A protein and the small-molecule ligand that binds it are described below.
Small molecule (SMILES): CC(=O)N[C@@H]1[C@@H](O)[C@H](O)[C@@H](CO)O[C@H]1O

Sequence of chain 1.B:
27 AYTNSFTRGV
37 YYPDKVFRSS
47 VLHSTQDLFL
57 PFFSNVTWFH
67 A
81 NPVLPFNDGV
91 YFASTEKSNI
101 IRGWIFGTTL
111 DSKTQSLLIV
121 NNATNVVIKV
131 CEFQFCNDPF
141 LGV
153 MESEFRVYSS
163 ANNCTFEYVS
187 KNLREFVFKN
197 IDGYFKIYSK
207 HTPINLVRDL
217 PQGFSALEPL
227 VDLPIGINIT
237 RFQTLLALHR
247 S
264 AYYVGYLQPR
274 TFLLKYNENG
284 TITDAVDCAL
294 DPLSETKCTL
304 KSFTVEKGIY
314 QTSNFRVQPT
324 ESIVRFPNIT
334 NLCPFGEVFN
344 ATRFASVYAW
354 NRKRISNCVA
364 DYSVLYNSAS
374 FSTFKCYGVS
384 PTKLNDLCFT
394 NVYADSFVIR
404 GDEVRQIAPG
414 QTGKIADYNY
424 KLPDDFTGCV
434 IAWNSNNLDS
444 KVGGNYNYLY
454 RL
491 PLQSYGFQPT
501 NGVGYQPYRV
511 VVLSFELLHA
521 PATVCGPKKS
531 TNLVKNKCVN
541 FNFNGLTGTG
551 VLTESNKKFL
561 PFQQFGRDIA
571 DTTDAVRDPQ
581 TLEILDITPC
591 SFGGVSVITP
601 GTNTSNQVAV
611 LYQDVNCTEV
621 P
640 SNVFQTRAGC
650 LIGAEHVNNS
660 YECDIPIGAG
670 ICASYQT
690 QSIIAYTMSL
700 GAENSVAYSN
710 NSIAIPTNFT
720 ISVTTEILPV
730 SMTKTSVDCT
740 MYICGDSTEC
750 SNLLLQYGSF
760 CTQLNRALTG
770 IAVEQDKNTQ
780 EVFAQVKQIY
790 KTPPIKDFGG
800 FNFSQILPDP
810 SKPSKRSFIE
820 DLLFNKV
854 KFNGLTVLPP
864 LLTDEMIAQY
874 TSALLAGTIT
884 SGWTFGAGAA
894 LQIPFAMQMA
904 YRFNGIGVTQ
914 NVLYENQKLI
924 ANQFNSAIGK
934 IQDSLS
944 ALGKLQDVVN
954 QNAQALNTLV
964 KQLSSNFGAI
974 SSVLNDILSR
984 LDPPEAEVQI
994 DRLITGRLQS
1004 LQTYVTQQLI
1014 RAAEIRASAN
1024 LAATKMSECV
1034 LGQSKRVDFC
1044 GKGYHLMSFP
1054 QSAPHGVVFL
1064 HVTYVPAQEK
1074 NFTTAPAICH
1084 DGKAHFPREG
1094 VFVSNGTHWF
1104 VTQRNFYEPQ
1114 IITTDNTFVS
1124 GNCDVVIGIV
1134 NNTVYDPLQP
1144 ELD

Binding-site contacts:
Ligand atom C7 contacts residue ASN616 of chain 1.B at 3.9 Å.
Ligand atom C3 contacts residue ASN616 of chain 1.B at 3.8 Å.
Ligand atom N2 contacts residue ASN616 of chain 1.B at 2.9 Å (h-bond).
Ligand atom C4 contacts residue ASN616 of chain 1.B at 4.2 Å.
Ligand atom C2 contacts residue ASN616 of chain 1.B at 2.5 Å.
Ligand atom N2 contacts residue GLN644 of chain 1.B at 4.4 Å.
Ligand atom O5 contacts residue ASN616 of chain 1.B at 2.4 Å (h-bond).
Ligand atom C8 contacts residue ASN616 of chain 1.B at 4.2 Å.
Ligand atom C1 contacts residue ASN616 of chain 1.B at 1.4 Å.
Ligand atom C8 contacts residue GLN644 of chain 1.B at 4.0 Å.
Ligand atom C1 contacts residue THR618 of chain 1.B at 4.1 Å.
Ligand atom O5 contacts residue THR618 of chain 1.B at 4.4 Å.
Ligand atom C5 contacts residue ASN616 of chain 1.B at 3.7 Å.